Binding-site contacts:
Ligand atom C23 contacts residue ASP172 of chain 1.A at 3.2 Å.
Ligand atom C25 contacts residue LYS60 of chain 1.A at 3.6 Å.
Ligand atom N32 contacts residue ASP172 of chain 1.A at 3.0 Å (salt-bridge).
Ligand atom C11 contacts residue ILE170 of chain 1.A at 3.5 Å (hydrophobic).
Ligand atom C26 contacts residue PHE173 of chain 1.A at 3.5 Å (hydrophobic).
Ligand atom O contacts residue ASP172 of chain 1.A at 3.0 Å (salt-bridge).
Ligand atom C25 contacts residue TYR75 of chain 1.A at 3.6 Å (hydrophobic).
Ligand atom N19 contacts residue LEU161 of chain 1.A at 3.3 Å.
Ligand atom O31 contacts residue ALA111 of chain 1.A at 2.8 Å (h-bond).
Ligand atom N20 contacts residue SER109 of chain 1.A at 2.8 Å (h-bond).
Ligand atom F12 contacts residue ALA176 of chain 1.A at 3.2 Å.
Ligand atom C28 contacts residue GLY40 of chain 1.A at 3.4 Å.
Ligand atom C7 contacts residue ASP172 of chain 1.A at 3.6 Å.
Ligand atom O31 contacts residue TYR110 of chain 1.A at 3.4 Å.
Ligand atom C24 contacts residue ASP172 of chain 1.A at 3.2 Å.
Ligand atom C25 contacts residue ASP172 of chain 1.A at 3.3 Å.
Ligand atom C27 contacts residue PHE173 of chain 1.A at 3.6 Å (hydrophobic).
Ligand atom C8 contacts residue ASP172 of chain 1.A at 3.6 Å.
Ligand atom C17 contacts residue PHE173 of chain 1.A at 3.4 Å (hydrophobic).
Ligand atom C27 contacts residue GLY40 of chain 1.A at 3.6 Å.
Ligand atom O34 contacts residue LYS60 of chain 1.A at 2.7 Å (salt-bridge).
Ligand atom C11 contacts residue PHE91 of chain 1.A at 3.5 Å (hydrophobic).
Ligand atom C24 contacts residue LYS60 of chain 1.A at 3.6 Å.
Ligand atom C29 contacts residue PHE173 of chain 1.A at 3.6 Å (hydrophobic).
Ligand atom C26 contacts residue GLY174 of chain 1.A at 3.5 Å.
Ligand atom F12 contacts residue LEU145 of chain 1.A at 3.4 Å.
Ligand atom C22 contacts residue ASP172 of chain 1.A at 3.2 Å.
Ligand atom O contacts residue VAL92 of chain 1.A at 3.4 Å.
Ligand atom C3 contacts residue MET83 of chain 1.A at 3.5 Å (hydrophobic).
Ligand atom C7 contacts residue TYR75 of chain 1.A at 3.4 Å (hydrophobic).
Ligand atom F contacts residue PHE91 of chain 1.A at 3.4 Å.
Ligand atom F contacts residue HIS152 of chain 1.A at 3.3 Å.
Ligand atom C1 contacts residue TYR75 of chain 1.A at 3.5 Å (hydrophobic).
Ligand atom O34 contacts residue LEU108 of chain 1.A at 3.5 Å.
Ligand atom C5 contacts residue VAL92 of chain 1.A at 3.3 Å (hydrophobic).
Ligand atom O21 contacts residue LEU108 of chain 1.A at 3.4 Å.
Ligand atom C28 contacts residue SER43 of chain 1.A at 3.7 Å.
Ligand atom N20 contacts residue ALA58 of chain 1.A at 3.3 Å.
Ligand atom N contacts residue VAL92 of chain 1.A at 3.5 Å (h-bond).
Ligand atom F contacts residue ILE170 of chain 1.A at 3.4 Å.

This small molecule binds to this protein.
Small molecule (SMILES): O=C(N[C@@H](COc1ccc2[nH]c(=O)[nH]c2c1)c1ccccc1)c1cccn(Cc2ccc(F)c(F)c2)c1=O

Sequence of chain 1.A:
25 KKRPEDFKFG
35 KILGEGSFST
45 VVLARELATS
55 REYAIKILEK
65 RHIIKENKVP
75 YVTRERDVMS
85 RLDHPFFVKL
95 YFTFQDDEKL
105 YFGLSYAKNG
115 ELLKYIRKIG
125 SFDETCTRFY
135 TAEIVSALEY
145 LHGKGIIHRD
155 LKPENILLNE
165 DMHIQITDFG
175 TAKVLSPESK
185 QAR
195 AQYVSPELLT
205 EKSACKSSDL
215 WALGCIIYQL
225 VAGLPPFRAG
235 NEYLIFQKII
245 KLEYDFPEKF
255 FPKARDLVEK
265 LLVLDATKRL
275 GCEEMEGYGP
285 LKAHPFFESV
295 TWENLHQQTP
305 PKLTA